Binding-site contacts:
Ligand atom C6 contacts residue ALA198 of chain 1.B at 3.8 Å (hydrophobic).
Ligand atom O2 contacts residue NAI1 of chain 1.I at 3.4 Å.
Ligand atom C4 contacts residue LYS207 of chain 1.B at 3.7 Å.
Ligand atom C5 contacts residue GLY269 of chain 1.D at 3.8 Å.
Ligand atom C1 contacts residue SER153 of chain 1.B at 3.6 Å.
Ligand atom C6 contacts residue GLY269 of chain 1.D at 3.2 Å.
Ligand atom O5 contacts residue HIS155 of chain 1.B at 3.1 Å.
Ligand atom O3 contacts residue GLU104 of chain 1.B at 2.6 Å (salt-bridge).
Ligand atom C2 contacts residue TRP160 of chain 1.B at 3.9 Å (hydrophobic).
Ligand atom O3 contacts residue LYS207 of chain 1.B at 3.4 Å (salt-bridge).
Ligand atom C1 contacts residue TYR166 of chain 1.B at 3.3 Å (hydrophobic).
Ligand atom C5 contacts residue HIS155 of chain 1.B at 3.9 Å.
Ligand atom O6 contacts residue HIS155 of chain 1.B at 2.8 Å (h-bond).
Ligand atom C2 contacts residue TYR166 of chain 1.B at 3.4 Å (hydrophobic).
Ligand atom C4 contacts residue TRP160 of chain 1.B at 3.7 Å (hydrophobic).
Ligand atom C4 contacts residue GLY269 of chain 1.D at 3.3 Å.
Ligand atom C1 contacts residue HIS155 of chain 1.B at 3.9 Å.
Ligand atom O1 contacts residue TYR166 of chain 1.B at 2.3 Å (h-bond).
Ligand atom C3 contacts residue ASN204 of chain 1.B at 3.4 Å.
Ligand atom O4 contacts residue ASN204 of chain 1.B at 3.5 Å (h-bond).
Ligand atom O5 contacts residue SER153 of chain 1.B at 3.8 Å.
Ligand atom O2 contacts residue GLU104 of chain 1.B at 2.9 Å (salt-bridge).
Ligand atom O1 contacts residue HIS155 of chain 1.B at 3.6 Å.
Ligand atom O3 contacts residue TRP160 of chain 1.B at 3.7 Å.
Ligand atom O6 contacts residue GLY269 of chain 1.D at 2.7 Å (h-bond).
Ligand atom C6 contacts residue HIS155 of chain 1.B at 3.6 Å.
Ligand atom O2 contacts residue ILE203 of chain 1.B at 3.9 Å.
Ligand atom C3 contacts residue GLU104 of chain 1.B at 3.8 Å.
Ligand atom O1 contacts residue SER153 of chain 1.B at 2.5 Å (h-bond).
Ligand atom C2 contacts residue GLU104 of chain 1.B at 3.3 Å.
Ligand atom O2 contacts residue TYR166 of chain 1.B at 2.8 Å (h-bond).
Ligand atom O6 contacts residue PHE264 of chain 1.D at 3.8 Å.
Ligand atom C6 contacts residue MET258 of chain 1.B at 3.8 Å (hydrophobic).
Ligand atom O4 contacts residue ALA198 of chain 1.B at 3.8 Å.
Ligand atom C1 contacts residue NAI1 of chain 1.I at 3.1 Å.
Ligand atom O4 contacts residue GLY269 of chain 1.D at 2.7 Å (h-bond).
Ligand atom C3 contacts residue NAI1 of chain 1.I at 3.5 Å.
Ligand atom O4 contacts residue LYS207 of chain 1.B at 3.0 Å (salt-bridge).
Ligand atom O3 contacts residue ASN204 of chain 1.B at 2.6 Å (h-bond).
Ligand atom O1 contacts residue NAI1 of chain 1.I at 3.1 Å.

Sequence of chain 1.D:
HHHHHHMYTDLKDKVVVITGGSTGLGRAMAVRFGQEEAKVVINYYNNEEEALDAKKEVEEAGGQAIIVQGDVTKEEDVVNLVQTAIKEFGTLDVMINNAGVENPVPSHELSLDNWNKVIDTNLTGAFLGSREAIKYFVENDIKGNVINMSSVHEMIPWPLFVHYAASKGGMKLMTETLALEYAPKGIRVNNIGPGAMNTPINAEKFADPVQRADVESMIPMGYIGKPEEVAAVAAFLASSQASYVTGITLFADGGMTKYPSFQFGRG

Sequence of chain 1.B:
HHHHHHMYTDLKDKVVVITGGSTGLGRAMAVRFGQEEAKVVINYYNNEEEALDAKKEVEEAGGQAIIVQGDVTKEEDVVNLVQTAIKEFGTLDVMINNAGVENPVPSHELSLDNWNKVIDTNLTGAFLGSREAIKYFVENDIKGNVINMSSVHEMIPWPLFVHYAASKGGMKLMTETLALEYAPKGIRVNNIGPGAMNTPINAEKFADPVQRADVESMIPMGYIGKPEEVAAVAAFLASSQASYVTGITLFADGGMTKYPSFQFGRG

This protein binds this small molecule.
Small molecule (SMILES): OC[C@H]1O[C@@H](O)[C@H](O)[C@@H](O)[C@@H]1O